Sequence of chain 1.F:
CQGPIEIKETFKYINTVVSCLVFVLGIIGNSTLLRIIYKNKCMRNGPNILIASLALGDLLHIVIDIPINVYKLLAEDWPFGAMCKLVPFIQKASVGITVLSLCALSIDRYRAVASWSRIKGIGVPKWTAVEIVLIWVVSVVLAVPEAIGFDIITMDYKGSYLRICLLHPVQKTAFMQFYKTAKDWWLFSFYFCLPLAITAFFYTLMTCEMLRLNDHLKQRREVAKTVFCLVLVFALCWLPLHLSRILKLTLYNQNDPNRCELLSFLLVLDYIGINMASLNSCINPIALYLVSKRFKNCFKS

The protein below binds the small molecule below.
Small molecule (SMILES): CC[C@H](C)[C@H](NC(=O)[C@H](CC(=O)O)NC(=O)[C@H](CC(C)C)NC(=O)[C@H](Cc1cnc[nH]1)NC(=O)[C@H](C)NC(=O)[C@H](Cc1ccccc1)NC(=O)[C@H](Cc1ccc(O)cc1)NC(=O)[C@@H](NC(=O)[C@H](C)NC(=O)[C@H](CCC(=O)O)NC(=O)[C@H](CCC(=O)O)NC(=O)[C@@H](N)CC(=O)O)C(C)C)C(=O)N[C@H](C(=O)N[C@@H](CC1=CN=C2CC=CC=C12)C(=O)O)[C@@H](C)CC

Binding-site contacts:
Ligand atom NE2 contacts residue GLU186 of chain 1.F at 2.8 Å (salt-bridge).
Ligand atom CZ2 contacts residue HIS361 of chain 1.F at 3.5 Å.
Ligand atom CD1 contacts residue TYR268 of chain 1.F at 3.5 Å (hydrophobic).
Ligand atom CD1 contacts residue LYS182 of chain 1.F at 3.4 Å.
Ligand atom CE3 contacts residue ARG364 of chain 1.F at 3.4 Å.
Ligand atom CD1 contacts residue GLN202 of chain 1.F at 3.2 Å.
Ligand atom CE1 contacts residue GLU186 of chain 1.F at 3.0 Å.
Ligand atom CA contacts residue GLN373 of chain 1.F at 3.4 Å.
Ligand atom O contacts residue ARG364 of chain 1.F at 3.3 Å (salt-bridge).
Ligand atom C contacts residue LYS203 of chain 1.F at 3.5 Å.
Ligand atom O contacts residue LYS294 of chain 1.F at 3.5 Å (salt-bridge).
Ligand atom CZ2 contacts residue TRP357 of chain 1.F at 3.5 Å (hydrophobic).
Ligand atom CE2 contacts residue LYS367 of chain 1.F at 3.1 Å.
Ligand atom CD1 contacts residue LEU382 of chain 1.F at 3.3 Å (hydrophobic).
Ligand atom OD2 contacts residue ARG364 of chain 1.F at 3.0 Å (salt-bridge).
Ligand atom O contacts residue LYS182 of chain 1.F at 3.2 Å.
Ligand atom CZ contacts residue ILE115 of chain 1.F at 3.5 Å (hydrophobic).
Ligand atom CD2 contacts residue TYR268 of chain 1.F at 3.2 Å (hydrophobic).
Ligand atom O contacts residue LYS182 of chain 1.F at 3.2 Å.
Ligand atom OD1 contacts residue GLN373 of chain 1.F at 3.0 Å (h-bond).
Ligand atom O contacts residue LEU386 of chain 1.F at 3.3 Å.
Ligand atom CE2 contacts residue ILE115 of chain 1.F at 3.2 Å (hydrophobic).
Ligand atom O contacts residue ILE275 of chain 1.F at 3.2 Å.
Ligand atom CZ3 contacts residue ARG364 of chain 1.F at 3.5 Å.
Ligand atom CB contacts residue ILE275 of chain 1.F at 3.2 Å (hydrophobic).
Ligand atom CG contacts residue TYR268 of chain 1.F at 3.3 Å (hydrophobic).
Ligand atom C contacts residue ARG364 of chain 1.F at 3.2 Å.
Ligand atom OXT contacts residue ARG364 of chain 1.F at 2.8 Å (salt-bridge).
Ligand atom OH contacts residue ILE115 of chain 1.F at 2.9 Å (h-bond).
Ligand atom CZ2 contacts residue LEU298 of chain 1.F at 3.5 Å (hydrophobic).
Ligand atom O contacts residue LYS203 of chain 1.F at 3.3 Å.
Ligand atom NE2 contacts residue ASP187 of chain 1.F at 3.6 Å.
Ligand atom OD1 contacts residue ASP389 of chain 1.F at 3.2 Å (salt-bridge).
Ligand atom N contacts residue GLN373 of chain 1.F at 3.3 Å (h-bond).
Ligand atom CG2 contacts residue MET266 of chain 1.F at 2.9 Å (hydrophobic).
Ligand atom CH2 contacts residue HIS361 of chain 1.F at 3.2 Å.
Ligand atom C contacts residue TYR390 of chain 1.F at 3.5 Å (hydrophobic).
Ligand atom O contacts residue GLN373 of chain 1.F at 3.2 Å (h-bond).
Ligand atom O contacts residue TYR390 of chain 1.F at 2.4 Å (h-bond).
Ligand atom CE2 contacts residue TYR268 of chain 1.F at 3.1 Å (hydrophobic).